Sequence of chain 1.B:
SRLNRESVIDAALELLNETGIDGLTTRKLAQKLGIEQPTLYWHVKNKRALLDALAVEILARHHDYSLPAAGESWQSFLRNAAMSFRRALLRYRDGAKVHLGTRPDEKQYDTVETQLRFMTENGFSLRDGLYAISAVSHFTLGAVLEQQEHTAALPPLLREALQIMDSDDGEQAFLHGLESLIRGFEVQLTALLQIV

Sequence of chain 1.A:
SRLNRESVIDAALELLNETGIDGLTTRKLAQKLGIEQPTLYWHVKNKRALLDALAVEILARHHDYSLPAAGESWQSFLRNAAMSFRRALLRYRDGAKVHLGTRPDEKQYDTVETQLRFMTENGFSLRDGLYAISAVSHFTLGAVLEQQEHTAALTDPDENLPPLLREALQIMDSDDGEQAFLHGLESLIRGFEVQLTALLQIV

Binding-site contacts:
Ligand atom C12 contacts residue MG1 of chain 1.J at 3.0 Å.
Ligand atom O3 contacts residue HIS63 of chain 1.B at 2.6 Å (h-bond).
Ligand atom O10 contacts residue PRO104 of chain 1.B at 3.5 Å.
Ligand atom C6 contacts residue VAL112 of chain 1.B at 3.6 Å (hydrophobic).
Ligand atom C5 contacts residue GLN115 of chain 1.B at 3.3 Å.
Ligand atom C3 contacts residue HIS63 of chain 1.B at 3.6 Å.
Ligand atom O10 contacts residue ARG103 of chain 1.B at 3.2 Å.
Ligand atom C42 contacts residue GLN115 of chain 1.B at 3.9 Å.
Ligand atom C1A contacts residue PRO104 of chain 1.B at 3.6 Å (hydrophobic).
Ligand atom C9 contacts residue MET176 of chain 1.A at 3.0 Å (hydrophobic).
Ligand atom C8 contacts residue MET176 of chain 1.A at 3.2 Å (hydrophobic).
Ligand atom O12 contacts residue MG1 of chain 1.J at 2.0 Å.
Ligand atom C11 contacts residue MG1 of chain 1.J at 3.0 Å.
Ligand atom O10 contacts residue THR102 of chain 1.B at 3.6 Å (h-bond).
Ligand atom C62 contacts residue VAL112 of chain 1.B at 3.1 Å (hydrophobic).
Ligand atom C42 contacts residue ALA81 of chain 1.B at 3.7 Å (hydrophobic).
Ligand atom C41 contacts residue GLN115 of chain 1.B at 3.9 Å.
Ligand atom O21 contacts residue GLN115 of chain 1.B at 3.5 Å (h-bond).
Ligand atom O12 contacts residue HIS99 of chain 1.B at 3.1 Å (h-bond).
Ligand atom C8 contacts residue LEU173 of chain 1.A at 3.8 Å (hydrophobic).
Ligand atom C61 contacts residue PRO104 of chain 1.B at 3.8 Å (hydrophobic).
Ligand atom C21 contacts residue HIS63 of chain 1.B at 3.6 Å.
Ligand atom C9 contacts residue PRO104 of chain 1.B at 3.9 Å (hydrophobic).
Ligand atom O1C contacts residue PHE85 of chain 1.B at 3.5 Å.
Ligand atom C9 contacts residue LEU173 of chain 1.A at 3.7 Å (hydrophobic).
Ligand atom C9 contacts residue ARG103 of chain 1.B at 3.8 Å.
Ligand atom C1B contacts residue MG1 of chain 1.J at 3.5 Å.
Ligand atom C4 contacts residue GLN115 of chain 1.B at 3.1 Å.
Ligand atom C10 contacts residue PRO104 of chain 1.B at 3.4 Å (hydrophobic).
Ligand atom O21 contacts residue SER66 of chain 1.B at 3.0 Å.
Ligand atom O21 contacts residue THR111 of chain 1.B at 3.8 Å.
Ligand atom O3 contacts residue GLN115 of chain 1.B at 3.0 Å (h-bond).
Ligand atom O21 contacts residue HIS63 of chain 1.B at 3.0 Å.
Ligand atom C62 contacts residue ILE133 of chain 1.B at 3.8 Å (hydrophobic).
Ligand atom C5 contacts residue ILE133 of chain 1.B at 3.8 Å (hydrophobic).
Ligand atom C2 contacts residue GLN115 of chain 1.B at 3.9 Å.
Ligand atom C3 contacts residue GLN115 of chain 1.B at 3.3 Å.
Ligand atom C7 contacts residue LEU130 of chain 1.B at 3.9 Å (hydrophobic).
Ligand atom C43 contacts residue PHE85 of chain 1.B at 3.7 Å (hydrophobic).
Ligand atom O11 contacts residue MG1 of chain 1.J at 1.9 Å.

The small molecule below binds the protein below.
Small molecule (SMILES): Cc1c2c(c(O)c3c(O)cccc13)C(=O)[C@]1(O)C(=O)C(C(N)=O)=C(O)[C@@H](N(C)C)[C@@H]1C2